Binding-site contacts:
Ligand atom C15 contacts residue VAL97 of chain 1.B at 3.8 Å (hydrophobic).
Ligand atom O02 contacts residue LYS45 of chain 1.B at 3.7 Å.
Ligand atom C22 contacts residue PRO104 of chain 1.B at 4.2 Å (hydrophobic).
Ligand atom C20 contacts residue PRO104 of chain 1.B at 4.0 Å (hydrophobic).
Ligand atom C15 contacts residue GLY102 of chain 1.B at 4.0 Å.
Ligand atom C10 contacts residue TRP49 of chain 1.B at 4.2 Å (hydrophobic).
Ligand atom C04 contacts residue TRP49 of chain 1.B at 3.8 Å (hydrophobic).
Ligand atom C18 contacts residue GLU100 of chain 1.B at 3.7 Å.
Ligand atom C25 contacts residue ASP35 of chain 1.B at 3.6 Å.
Ligand atom C26 contacts residue GLU100 of chain 1.B at 3.8 Å.
Ligand atom C25 contacts residue TYR70 of chain 1.B at 4.2 Å (hydrophobic).
Ligand atom C23 contacts residue LEU48 of chain 1.B at 3.7 Å (hydrophobic).
Ligand atom C10 contacts residue LEU48 of chain 1.B at 3.6 Å (hydrophobic).
Ligand atom C25 contacts residue TRP49 of chain 1.B at 3.9 Å (hydrophobic).
Ligand atom C27 contacts residue LEU48 of chain 1.B at 3.7 Å (hydrophobic).
Ligand atom C05 contacts residue ARG101 of chain 1.B at 3.9 Å.
Ligand atom C20 contacts residue ARG101 of chain 1.B at 4.2 Å.
Ligand atom C15 contacts residue TRP49 of chain 1.B at 3.6 Å (hydrophobic).
Ligand atom C19 contacts residue TRP49 of chain 1.B at 3.6 Å (hydrophobic).
Ligand atom C19 contacts residue LYS45 of chain 1.B at 4.3 Å.
Ligand atom C19 contacts residue LEU48 of chain 1.B at 3.7 Å (hydrophobic).
Ligand atom C13 contacts residue GLU100 of chain 1.B at 4.0 Å.
Ligand atom C21 contacts residue ARG101 of chain 1.B at 3.4 Å.
Ligand atom C07 contacts residue TRP49 of chain 1.B at 4.3 Å (hydrophobic).
Ligand atom C15 contacts residue ARG101 of chain 1.B at 4.1 Å.
Ligand atom C23 contacts residue TRP49 of chain 1.B at 4.0 Å (hydrophobic).
Ligand atom C20 contacts residue GLY102 of chain 1.B at 4.3 Å.
Ligand atom O02 contacts residue TYR70 of chain 1.B at 4.2 Å.
Ligand atom C27 contacts residue GLY51 of chain 1.B at 3.6 Å.
Ligand atom C17 contacts residue TRP49 of chain 1.B at 4.0 Å (hydrophobic).
Ligand atom C27 contacts residue LEU52 of chain 1.B at 3.6 Å (hydrophobic).
Ligand atom C26 contacts residue ILE96 of chain 1.B at 3.7 Å (hydrophobic).
Ligand atom C11 contacts residue ARG101 of chain 1.B at 3.7 Å.
Ligand atom C06 contacts residue TRP49 of chain 1.B at 4.3 Å (hydrophobic).
Ligand atom C05 contacts residue TRP49 of chain 1.B at 4.3 Å (hydrophobic).
Ligand atom C06 contacts residue VAL97 of chain 1.B at 4.2 Å (hydrophobic).
Ligand atom O01 contacts residue GLU100 of chain 1.B at 4.2 Å.
Ligand atom C20 contacts residue TRP49 of chain 1.B at 4.0 Å (hydrophobic).
Ligand atom O02 contacts residue ASP35 of chain 1.B at 2.7 Å (salt-bridge).
Ligand atom C23 contacts residue LYS45 of chain 1.B at 4.2 Å.

Sequence of chain 1.B:
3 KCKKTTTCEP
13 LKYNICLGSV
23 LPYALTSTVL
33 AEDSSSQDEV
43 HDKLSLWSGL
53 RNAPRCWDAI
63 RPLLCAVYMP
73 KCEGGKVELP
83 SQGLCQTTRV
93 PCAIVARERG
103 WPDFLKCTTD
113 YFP

This protein binds this small molecule.
Small molecule (SMILES): CC1=C2C[C@H]3[C@@H](CC=C4C[C@@H](O)CC[C@@]43C)[C@@H]2CC[C@]12O[C@@H]1C[C@H](C)CN[C@H]1[C@H]2C